Binding-site contacts:
Ligand atom O2P contacts residue LYS57 of chain 1.T at 3.4 Å (salt-bridge).
Ligand atom C2 contacts residue THR308 of chain 1.T at 3.5 Å.
Ligand atom P contacts residue LYS54 of chain 1.T at 3.4 Å.
Ligand atom O3P contacts residue GLY190 of chain 1.T at 2.6 Å (h-bond).
Ligand atom C5 contacts residue TYR282 of chain 1.T at 3.6 Å (hydrophobic).
Ligand atom O1P contacts residue SER191 of chain 1.T at 2.2 Å (h-bond).
Ligand atom C9 contacts residue LYS54 of chain 1.T at 3.3 Å.
Ligand atom C4A contacts residue LYS54 of chain 1.T at 3.6 Å.
Ligand atom P contacts residue SER191 of chain 1.T at 3.6 Å.
Ligand atom C6 contacts residue ALA188 of chain 1.T at 3.5 Å (hydrophobic).
Ligand atom C6 contacts residue THR308 of chain 1.T at 3.0 Å.
Ligand atom O3P contacts residue SER191 of chain 1.T at 3.5 Å (h-bond).
Ligand atom C2A contacts residue ASN82 of chain 1.T at 3.4 Å.
Ligand atom C2 contacts residue TYR282 of chain 1.T at 3.4 Å (hydrophobic).
Ligand atom C7 contacts residue TYR282 of chain 1.T at 3.5 Å (hydrophobic).
Ligand atom C9 contacts residue HIS83 of chain 1.T at 3.4 Å.
Ligand atom N1 contacts residue TYR282 of chain 1.T at 3.6 Å.
Ligand atom O1P contacts residue LYS54 of chain 1.T at 3.6 Å (salt-bridge).
Ligand atom O7 contacts residue ASN82 of chain 1.T at 3.1 Å (h-bond).
Ligand atom C4A contacts residue TYR282 of chain 1.T at 3.4 Å (hydrophobic).
Ligand atom C8 contacts residue TYR282 of chain 1.T at 3.6 Å (hydrophobic).
Ligand atom C5 contacts residue ASN53 of chain 1.T at 3.4 Å.
Ligand atom O2P contacts residue ASN53 of chain 1.T at 3.6 Å (h-bond).
Ligand atom O7 contacts residue TYR282 of chain 1.T at 3.5 Å (h-bond).
Ligand atom C4 contacts residue TYR282 of chain 1.T at 3.5 Å (hydrophobic).
Ligand atom N1 contacts residue THR308 of chain 1.T at 2.5 Å (h-bond).
Ligand atom C2A contacts residue GLY310 of chain 1.T at 3.6 Å.
Ligand atom O2P contacts residue THR194 of chain 1.T at 2.3 Å (h-bond).
Ligand atom O4P contacts residue LYS54 of chain 1.T at 3.0 Å (salt-bridge).
Ligand atom O2P contacts residue LYS54 of chain 1.T at 3.1 Å (salt-bridge).
Ligand atom N contacts residue TYR282 of chain 1.T at 3.5 Å (h-bond).
Ligand atom C5A contacts residue ASN53 of chain 1.T at 3.4 Å.
Ligand atom O1P contacts residue GLY192 of chain 1.T at 3.2 Å (h-bond).
Ligand atom C9 contacts residue GLY157 of chain 1.T at 3.3 Å.
Ligand atom C3 contacts residue TYR282 of chain 1.T at 3.5 Å (hydrophobic).
Ligand atom O3P contacts residue GLY192 of chain 1.T at 3.1 Å (h-bond).
Ligand atom O3 contacts residue ASN82 of chain 1.T at 3.1 Å (h-bond).
Ligand atom P contacts residue THR194 of chain 1.T at 3.6 Å.
Ligand atom O3 contacts residue TYR282 of chain 1.T at 3.6 Å.
Ligand atom O3P contacts residue ALA189 of chain 1.T at 3.6 Å.

Sequence of chain 1.T:
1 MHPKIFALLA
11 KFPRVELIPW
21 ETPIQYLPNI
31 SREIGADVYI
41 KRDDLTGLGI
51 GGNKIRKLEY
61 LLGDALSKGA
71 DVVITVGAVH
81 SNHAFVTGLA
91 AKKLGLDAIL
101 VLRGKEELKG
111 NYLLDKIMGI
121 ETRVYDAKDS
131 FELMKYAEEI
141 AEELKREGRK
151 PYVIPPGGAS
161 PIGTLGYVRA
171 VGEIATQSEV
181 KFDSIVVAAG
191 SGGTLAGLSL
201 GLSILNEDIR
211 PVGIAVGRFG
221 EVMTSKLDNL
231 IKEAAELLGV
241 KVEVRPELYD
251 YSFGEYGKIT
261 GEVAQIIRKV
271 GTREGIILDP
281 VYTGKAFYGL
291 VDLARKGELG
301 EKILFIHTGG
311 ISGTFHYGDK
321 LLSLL

A protein and the small-molecule ligand that binds it are described below.
Small molecule (SMILES): Cc1ncc(COP(=O)(O)O)c(CNC2(C(=O)O)CC2)c1O